Binding-site contacts:
Ligand atom N contacts residue GLU185 of chain 1.B at 3.1 Å (salt-bridge).
Ligand atom C5 contacts residue ARG90 of chain 1.A at 3.8 Å.
Ligand atom C9 contacts residue PRO182 of chain 1.B at 3.9 Å (hydrophobic).
Ligand atom C10 contacts residue PRO182 of chain 1.B at 4.3 Å (hydrophobic).
Ligand atom C4 contacts residue HIS115 of chain 1.A at 4.2 Å.
Ligand atom C5 contacts residue GLU185 of chain 1.B at 4.1 Å.
Ligand atom C5 contacts residue ASP118 of chain 1.A at 3.2 Å.
Ligand atom C9 contacts residue ARG177 of chain 1.B at 3.8 Å.
Ligand atom C6 contacts residue VAL114 of chain 1.A at 4.2 Å (hydrophobic).
Ligand atom C4 contacts residue ARG90 of chain 1.A at 3.4 Å.
Ligand atom C7 contacts residue LEU117 of chain 1.A at 4.1 Å (hydrophobic).
Ligand atom C5 contacts residue HIS115 of chain 1.A at 2.8 Å.
Ligand atom C8 contacts residue LEU117 of chain 1.A at 4.4 Å (hydrophobic).
Ligand atom C7 contacts residue ILE180 of chain 1.B at 3.9 Å (hydrophobic).
Ligand atom C contacts residue ARG90 of chain 1.A at 3.4 Å.
Ligand atom C7 contacts residue VAL114 of chain 1.A at 3.9 Å (hydrophobic).
Ligand atom N contacts residue HIS115 of chain 1.A at 3.1 Å (h-bond).
Ligand atom C2 contacts residue ARG90 of chain 1.A at 4.2 Å.
Ligand atom C4 contacts residue ASP118 of chain 1.A at 3.7 Å.
Ligand atom C1 contacts residue ARG90 of chain 1.A at 3.5 Å.
Ligand atom C6 contacts residue ASP118 of chain 1.A at 3.8 Å.
Ligand atom C5 contacts residue VAL114 of chain 1.A at 3.8 Å (hydrophobic).
Ligand atom C10 contacts residue ARG177 of chain 1.B at 4.0 Å.
Ligand atom N contacts residue ARG90 of chain 1.A at 3.4 Å (salt-bridge).
Ligand atom N contacts residue ASP118 of chain 1.A at 3.9 Å.
Ligand atom C6 contacts residue HIS115 of chain 1.A at 4.2 Å.
Ligand atom C6 contacts residue LEU117 of chain 1.A at 4.2 Å (hydrophobic).
Ligand atom C8 contacts residue PRO182 of chain 1.B at 4.2 Å (hydrophobic).
Ligand atom C7 contacts residue GLU185 of chain 1.B at 4.4 Å.
Ligand atom C5 contacts residue LEU117 of chain 1.A at 4.0 Å (hydrophobic).
Ligand atom C11 contacts residue ASP118 of chain 1.A at 3.3 Å.
Ligand atom C5 contacts residue MET116 of chain 1.A at 4.2 Å (hydrophobic).
Ligand atom C3 contacts residue GLU185 of chain 1.B at 4.0 Å.
Ligand atom C8 contacts residue ILE180 of chain 1.B at 3.6 Å (hydrophobic).
Ligand atom C10 contacts residue ASP118 of chain 1.A at 4.0 Å.
Ligand atom C9 contacts residue ILE180 of chain 1.B at 3.9 Å (hydrophobic).
Ligand atom O contacts residue ARG90 of chain 1.A at 4.2 Å.
Ligand atom C3 contacts residue ARG90 of chain 1.A at 3.7 Å.
Ligand atom C4 contacts residue GLU185 of chain 1.B at 4.0 Å.
Ligand atom O1 contacts residue PRO182 of chain 1.B at 3.7 Å.

Sequence of chain 1.A:
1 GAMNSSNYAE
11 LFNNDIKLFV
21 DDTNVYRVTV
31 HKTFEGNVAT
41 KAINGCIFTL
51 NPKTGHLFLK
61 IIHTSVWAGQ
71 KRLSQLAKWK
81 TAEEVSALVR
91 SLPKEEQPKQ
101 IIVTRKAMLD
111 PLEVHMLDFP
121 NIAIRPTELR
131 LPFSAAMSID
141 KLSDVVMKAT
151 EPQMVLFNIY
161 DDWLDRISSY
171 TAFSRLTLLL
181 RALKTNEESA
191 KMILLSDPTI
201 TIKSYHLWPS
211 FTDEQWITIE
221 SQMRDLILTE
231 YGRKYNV

Sequence of chain 1.B:
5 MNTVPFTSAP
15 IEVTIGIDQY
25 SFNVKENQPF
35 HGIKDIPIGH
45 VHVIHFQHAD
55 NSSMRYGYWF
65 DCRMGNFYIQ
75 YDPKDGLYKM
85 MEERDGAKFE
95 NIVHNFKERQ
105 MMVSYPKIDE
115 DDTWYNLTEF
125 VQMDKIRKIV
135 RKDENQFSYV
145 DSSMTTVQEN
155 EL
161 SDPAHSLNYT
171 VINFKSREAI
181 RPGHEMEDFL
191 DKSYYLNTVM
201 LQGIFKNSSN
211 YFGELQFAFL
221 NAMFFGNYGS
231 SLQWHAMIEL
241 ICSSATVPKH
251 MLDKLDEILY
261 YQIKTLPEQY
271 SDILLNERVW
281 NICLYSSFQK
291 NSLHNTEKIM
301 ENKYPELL

A small-molecule ligand and the protein it binds are described below.
Small molecule (SMILES): CCOC(=O)CCNCc1ccccc1